This small molecule binds to this protein.
Small molecule (SMILES): NC1CCC(Oc2ccc(Cl)cc2)(C(=O)N2CCC(CNC(=O)CCl)CC2)CC1

Binding-site contacts:
Ligand atom O3 contacts residue ILE173 of chain 2.A at 3.9 Å.
Ligand atom N3 contacts residue ILE173 of chain 2.A at 4.0 Å.
Ligand atom C15 contacts residue ASN47 of chain 2.A at 3.6 Å.
Ligand atom CL1 contacts residue PRO172 of chain 2.A at 4.2 Å.
Ligand atom C2 contacts residue LEU223 of chain 2.A at 4.2 Å (hydrophobic).
Ligand atom C8 contacts residue PRO172 of chain 2.A at 4.3 Å (hydrophobic).
Ligand atom C7 contacts residue PHE124 of chain 2.A at 4.3 Å (hydrophobic).
Ligand atom CL1 contacts residue LYS127 of chain 2.A at 3.4 Å.
Ligand atom C10 contacts residue PRO172 of chain 2.A at 4.3 Å (hydrophobic).
Ligand atom C9 contacts residue ILE224 of chain 2.A at 4.2 Å (hydrophobic).
Ligand atom C6 contacts residue VAL5 of chain 2.B at 3.8 Å (hydrophobic).
Ligand atom C10 contacts residue VAL5 of chain 2.B at 4.0 Å (hydrophobic).
Ligand atom C6 contacts residue ASN47 of chain 2.A at 4.3 Å.
Ligand atom C17 contacts residue CYS43 of chain 2.A at 1.8 Å (hydrophobic).
Ligand atom C18 contacts residue PRO172 of chain 2.A at 3.6 Å (hydrophobic).
Ligand atom C9 contacts residue PRO172 of chain 2.A at 3.4 Å (hydrophobic).
Ligand atom C5 contacts residue VAL5 of chain 2.B at 4.1 Å (hydrophobic).
Ligand atom N3 contacts residue ASN47 of chain 2.A at 2.7 Å (h-bond).
Ligand atom C7 contacts residue VAL5 of chain 2.B at 4.0 Å (hydrophobic).
Ligand atom C17 contacts residue ASN47 of chain 2.A at 3.4 Å.
Ligand atom C10 contacts residue ILE224 of chain 2.A at 4.0 Å (hydrophobic).
Ligand atom N3 contacts residue PHE124 of chain 2.A at 4.0 Å.
Ligand atom C8 contacts residue LYS127 of chain 2.A at 4.3 Å.
Ligand atom C12 contacts residue ASN47 of chain 2.A at 3.8 Å.
Ligand atom C8 contacts residue VAL5 of chain 2.B at 4.0 Å (hydrophobic).
Ligand atom CL1 contacts residue ILE173 of chain 2.A at 3.6 Å.
Ligand atom C16 contacts residue ILE173 of chain 2.A at 3.9 Å (hydrophobic).
Ligand atom C9 contacts residue VAL5 of chain 2.B at 3.8 Å (hydrophobic).
Ligand atom C15 contacts residue ILE173 of chain 2.A at 3.7 Å (hydrophobic).
Ligand atom C2 contacts residue VAL5 of chain 2.B at 4.4 Å (hydrophobic).
Ligand atom C9 contacts residue GLY176 of chain 2.A at 4.3 Å.
Ligand atom N3 contacts residue CYS43 of chain 2.A at 3.7 Å.
Ligand atom C19 contacts residue PRO172 of chain 2.A at 4.0 Å (hydrophobic).
Ligand atom C17 contacts residue ARG46 of chain 2.A at 3.5 Å.
Ligand atom C13 contacts residue ASN47 of chain 2.A at 2.7 Å.
Ligand atom C16 contacts residue ASN47 of chain 2.A at 3.4 Å.
Ligand atom O3 contacts residue CYS43 of chain 2.A at 3.1 Å (h-bond).
Ligand atom C14 contacts residue ASN47 of chain 2.A at 3.6 Å.
Ligand atom O2 contacts residue ILE224 of chain 2.A at 3.7 Å.
Ligand atom C16 contacts residue CYS43 of chain 2.A at 2.7 Å (hydrophobic).

Sequence of chain 2.A:
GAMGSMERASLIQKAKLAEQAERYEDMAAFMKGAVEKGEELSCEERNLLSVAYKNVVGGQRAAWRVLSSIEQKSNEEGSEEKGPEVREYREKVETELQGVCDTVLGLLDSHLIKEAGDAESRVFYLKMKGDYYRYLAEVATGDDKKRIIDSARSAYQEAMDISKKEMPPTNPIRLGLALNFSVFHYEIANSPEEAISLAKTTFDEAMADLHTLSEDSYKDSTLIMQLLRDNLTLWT

Sequence of chain 2.B:
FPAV